A small-molecule ligand and the protein it binds are described below.
Small molecule (SMILES): OC[C@H]1O[C@H](O[C@H]2[C@H](O)[C@@H](O)[C@@H](O)O[C@@H]2CO)[C@H](O)[C@@H](O)[C@@H]1O

Sequence of chain 1.B:
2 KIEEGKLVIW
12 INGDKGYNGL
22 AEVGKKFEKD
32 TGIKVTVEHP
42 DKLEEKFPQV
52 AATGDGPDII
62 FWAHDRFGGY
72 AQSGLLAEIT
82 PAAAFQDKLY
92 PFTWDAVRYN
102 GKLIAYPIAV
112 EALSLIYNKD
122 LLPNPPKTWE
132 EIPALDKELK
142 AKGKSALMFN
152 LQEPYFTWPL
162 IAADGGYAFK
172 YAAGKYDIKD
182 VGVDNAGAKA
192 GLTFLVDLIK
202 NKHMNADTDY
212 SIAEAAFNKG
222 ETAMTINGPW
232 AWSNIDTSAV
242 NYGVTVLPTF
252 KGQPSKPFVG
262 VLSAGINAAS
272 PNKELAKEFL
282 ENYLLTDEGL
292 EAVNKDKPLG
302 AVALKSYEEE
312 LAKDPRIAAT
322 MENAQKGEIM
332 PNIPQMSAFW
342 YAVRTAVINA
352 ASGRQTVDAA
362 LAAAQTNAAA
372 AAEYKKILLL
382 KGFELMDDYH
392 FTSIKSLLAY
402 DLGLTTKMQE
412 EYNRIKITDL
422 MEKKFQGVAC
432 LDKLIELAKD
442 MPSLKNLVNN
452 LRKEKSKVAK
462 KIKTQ

Binding-site contacts:
Ligand atom O1 contacts residue ASN13 of chain 1.B at 3.7 Å.
Ligand atom O4 contacts residue ARG67 of chain 1.B at 2.8 Å (salt-bridge).
Ligand atom O1 contacts residue LYS16 of chain 1.B at 3.1 Å (salt-bridge).
Ligand atom C1 contacts residue TRP231 of chain 1.B at 3.8 Å (hydrophobic).
Ligand atom C2 contacts residue GLU112 of chain 1.B at 3.4 Å.
Ligand atom C6 contacts residue TYR156 of chain 1.B at 3.8 Å (hydrophobic).
Ligand atom C2 contacts residue ASP66 of chain 1.B at 3.4 Å.
Ligand atom O2 contacts residue TRP231 of chain 1.B at 3.9 Å.
Ligand atom O3 contacts residue GLU112 of chain 1.B at 3.8 Å.
Ligand atom C4 contacts residue ARG67 of chain 1.B at 3.9 Å.
Ligand atom O4 contacts residue ARG345 of chain 1.B at 3.3 Å (salt-bridge).
Ligand atom O3 contacts residue TRP341 of chain 1.B at 3.9 Å.
Ligand atom C1 contacts residue LYS16 of chain 1.B at 3.8 Å.
Ligand atom C6 contacts residue TRP341 of chain 1.B at 3.6 Å (hydrophobic).
Ligand atom O3 contacts residue ARG67 of chain 1.B at 2.9 Å (salt-bridge).
Ligand atom C6 contacts residue PHE157 of chain 1.B at 3.8 Å (hydrophobic).
Ligand atom O6 contacts residue TYR156 of chain 1.B at 3.0 Å (h-bond).
Ligand atom C6 contacts residue GLU154 of chain 1.B at 3.3 Å.
Ligand atom C6 contacts residue ARG345 of chain 1.B at 3.8 Å.
Ligand atom O3 contacts residue ASP66 of chain 1.B at 2.6 Å (salt-bridge).
Ligand atom O1 contacts residue ASP15 of chain 1.B at 2.9 Å (salt-bridge).
Ligand atom O6 contacts residue GLU154 of chain 1.B at 2.7 Å (salt-bridge).
Ligand atom O2 contacts residue TRP63 of chain 1.B at 3.4 Å (h-bond).
Ligand atom O2 contacts residue LYS16 of chain 1.B at 3.0 Å (salt-bridge).
Ligand atom C1 contacts residue TYR156 of chain 1.B at 3.5 Å (hydrophobic).
Ligand atom C3 contacts residue TRP63 of chain 1.B at 3.6 Å (hydrophobic).
Ligand atom C4 contacts residue TYR156 of chain 1.B at 3.9 Å (hydrophobic).
Ligand atom C6 contacts residue PRO155 of chain 1.B at 3.9 Å (hydrophobic).
Ligand atom C2 contacts residue TRP231 of chain 1.B at 3.8 Å (hydrophobic).
Ligand atom C3 contacts residue ASP66 of chain 1.B at 3.5 Å.
Ligand atom O2 contacts residue ALA64 of chain 1.B at 3.4 Å.
Ligand atom O5 contacts residue TYR156 of chain 1.B at 3.2 Å.
Ligand atom C1 contacts residue ASP15 of chain 1.B at 3.4 Å.
Ligand atom O2 contacts residue GLU112 of chain 1.B at 2.6 Å (salt-bridge).
Ligand atom O2 contacts residue ASP66 of chain 1.B at 2.7 Å (salt-bridge).
Ligand atom O6 contacts residue PHE157 of chain 1.B at 3.8 Å.
Ligand atom O3 contacts residue ALA64 of chain 1.B at 3.4 Å.
Ligand atom O3 contacts residue TRP63 of chain 1.B at 3.2 Å (h-bond).
Ligand atom O6 contacts residue PRO155 of chain 1.B at 3.3 Å.
Ligand atom C4 contacts residue TRP341 of chain 1.B at 3.6 Å (hydrophobic).